Sequence of chain 1.D:
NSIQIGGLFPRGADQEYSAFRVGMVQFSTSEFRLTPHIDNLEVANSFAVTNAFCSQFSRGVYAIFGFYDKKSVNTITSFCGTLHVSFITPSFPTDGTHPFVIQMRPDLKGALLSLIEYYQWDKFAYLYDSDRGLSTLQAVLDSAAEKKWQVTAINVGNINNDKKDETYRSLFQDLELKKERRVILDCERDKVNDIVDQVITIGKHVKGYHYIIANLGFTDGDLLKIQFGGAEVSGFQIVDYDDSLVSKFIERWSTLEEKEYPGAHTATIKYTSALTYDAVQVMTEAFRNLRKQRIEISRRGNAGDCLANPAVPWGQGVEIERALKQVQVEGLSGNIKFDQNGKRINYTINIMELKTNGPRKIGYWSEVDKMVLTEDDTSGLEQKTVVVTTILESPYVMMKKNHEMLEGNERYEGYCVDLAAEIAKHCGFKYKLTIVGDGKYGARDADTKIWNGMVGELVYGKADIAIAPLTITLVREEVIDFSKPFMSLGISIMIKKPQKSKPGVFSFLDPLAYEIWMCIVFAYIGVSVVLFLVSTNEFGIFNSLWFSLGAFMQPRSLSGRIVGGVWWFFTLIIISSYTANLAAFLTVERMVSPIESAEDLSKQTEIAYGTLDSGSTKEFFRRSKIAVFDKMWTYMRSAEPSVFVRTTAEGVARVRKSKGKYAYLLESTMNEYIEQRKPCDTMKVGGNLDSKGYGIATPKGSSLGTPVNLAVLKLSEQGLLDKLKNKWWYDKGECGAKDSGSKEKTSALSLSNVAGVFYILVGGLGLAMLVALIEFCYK

Binding-site contacts:
Ligand atom FAG contacts residue TYR441 of chain 1.D at 3.5 Å.
Ligand atom OAC contacts residue GLY644 of chain 1.D at 3.6 Å.
Ligand atom FAG contacts residue TYR396 of chain 1.D at 3.7 Å.
Ligand atom CAN contacts residue GLU393 of chain 1.D at 3.8 Å.
Ligand atom CAZ contacts residue TYR723 of chain 1.D at 3.8 Å (hydrophobic).
Ligand atom OAE contacts residue SER645 of chain 1.D at 3.3 Å (h-bond).
Ligand atom FAF contacts residue TYR723 of chain 1.D at 3.0 Å.
Ligand atom NAY contacts residue TYR441 of chain 1.D at 3.6 Å.
Ligand atom OAA contacts residue THR471 of chain 1.D at 3.0 Å (h-bond).
Ligand atom OAC contacts residue SER645 of chain 1.D at 3.0 Å (h-bond).
Ligand atom FAH contacts residue TYR441 of chain 1.D at 3.8 Å.
Ligand atom CAI contacts residue TYR441 of chain 1.D at 3.8 Å (hydrophobic).
Ligand atom FAG contacts residue GLU393 of chain 1.D at 3.7 Å.
Ligand atom CAJ contacts residue TYR723 of chain 1.D at 3.7 Å (hydrophobic).
Ligand atom OAA contacts residue TYR441 of chain 1.D at 3.5 Å.
Ligand atom CAU contacts residue TYR441 of chain 1.D at 3.6 Å (hydrophobic).
Ligand atom OAA contacts residue ARG476 of chain 1.D at 2.6 Å (salt-bridge).
Ligand atom CAV contacts residue TYR441 of chain 1.D at 3.3 Å (hydrophobic).
Ligand atom CAJ contacts residue PRO469 of chain 1.D at 3.4 Å (hydrophobic).
Ligand atom FAG contacts residue PRO469 of chain 1.D at 3.4 Å.
Ligand atom OAQ contacts residue THR677 of chain 1.D at 2.9 Å (h-bond).
Ligand atom CAT contacts residue THR471 of chain 1.D at 3.4 Å.
Ligand atom CAL contacts residue THR677 of chain 1.D at 3.0 Å.
Ligand atom CAS contacts residue TYR441 of chain 1.D at 3.3 Å (hydrophobic).
Ligand atom NAP contacts residue TYR441 of chain 1.D at 3.3 Å.
Ligand atom CAM contacts residue GLU696 of chain 1.D at 3.8 Å.
Ligand atom OAD contacts residue SER645 of chain 1.D at 2.6 Å (h-bond).
Ligand atom NAP contacts residue PRO469 of chain 1.D at 2.8 Å (h-bond).
Ligand atom PBA contacts residue SER645 of chain 1.D at 3.3 Å.
Ligand atom CAZ contacts residue TYR441 of chain 1.D at 3.7 Å (hydrophobic).
Ligand atom CAV contacts residue PRO469 of chain 1.D at 3.5 Å (hydrophobic).
Ligand atom OAA contacts residue LEU470 of chain 1.D at 3.3 Å.
Ligand atom CAT contacts residue TYR441 of chain 1.D at 3.3 Å (hydrophobic).
Ligand atom CAW contacts residue TYR441 of chain 1.D at 3.4 Å (hydrophobic).
Ligand atom OAB contacts residue ARG476 of chain 1.D at 2.9 Å (salt-bridge).
Ligand atom CAJ contacts residue TYR441 of chain 1.D at 3.2 Å (hydrophobic).
Ligand atom FAH contacts residue GLU393 of chain 1.D at 3.3 Å.
Ligand atom FAF contacts residue THR698 of chain 1.D at 3.2 Å.
Ligand atom NAP contacts residue THR471 of chain 1.D at 3.5 Å (h-bond).
Ligand atom CAK contacts residue MET699 of chain 1.D at 3.7 Å (hydrophobic).

The small molecule below binds the protein below.
Small molecule (SMILES): O=c1[nH]c2cc(C(F)(F)F)c(N3CCOCC3)cc2n(CP(=O)(O)O)c1=O